This small molecule binds to this protein.
Small molecule (SMILES): C[C@@H](O)[C@@H](C)O

Sequence of chain 2.A:
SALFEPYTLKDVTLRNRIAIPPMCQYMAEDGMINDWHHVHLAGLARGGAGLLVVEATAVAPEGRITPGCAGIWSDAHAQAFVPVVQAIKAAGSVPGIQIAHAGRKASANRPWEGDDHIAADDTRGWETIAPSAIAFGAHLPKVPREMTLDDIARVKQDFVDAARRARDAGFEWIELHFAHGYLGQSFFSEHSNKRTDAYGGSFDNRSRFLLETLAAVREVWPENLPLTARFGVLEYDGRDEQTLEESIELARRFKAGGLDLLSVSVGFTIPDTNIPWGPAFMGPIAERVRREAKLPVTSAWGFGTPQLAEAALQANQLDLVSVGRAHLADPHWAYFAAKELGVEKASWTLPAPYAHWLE

Binding-site contacts:
Ligand atom O6 contacts residue GLU191 of chain 2.A at 2.4 Å (salt-bridge).
Ligand atom C3 contacts residue GLU191 of chain 2.A at 3.3 Å.
Ligand atom C4 contacts residue GLU247 of chain 2.A at 3.1 Å.
Ligand atom C4 contacts residue ARG240 of chain 2.A at 4.2 Å.
Ligand atom O5 contacts residue ARG207 of chain 2.A at 4.4 Å.
Ligand atom C1 contacts residue GLU247 of chain 2.A at 3.7 Å.
Ligand atom C2 contacts residue PHE189 of chain 2.A at 4.5 Å (hydrophobic).
Ligand atom O5 contacts residue SER190 of chain 2.A at 3.6 Å.
Ligand atom C3 contacts residue GLU247 of chain 2.A at 3.7 Å.
Ligand atom O5 contacts residue PHE189 of chain 2.A at 4.3 Å.
Ligand atom C4 contacts residue GLU191 of chain 2.A at 4.2 Å.
Ligand atom C2 contacts residue GLU191 of chain 2.A at 4.1 Å.
Ligand atom C4 contacts residue THR244 of chain 2.A at 3.8 Å.
Ligand atom O5 contacts residue GLU191 of chain 2.A at 2.9 Å (salt-bridge).
Ligand atom C2 contacts residue THR244 of chain 2.A at 4.2 Å.
Ligand atom C1 contacts residue ARG207 of chain 2.A at 3.8 Å.
Ligand atom C2 contacts residue GLU247 of chain 2.A at 4.1 Å.
Ligand atom C2 contacts residue ARG207 of chain 2.A at 4.0 Å.
Ligand atom C1 contacts residue PHE189 of chain 2.A at 3.4 Å (hydrophobic).
Ligand atom C1 contacts residue THR244 of chain 2.A at 3.9 Å.
Ligand atom C3 contacts residue ARG240 of chain 2.A at 4.1 Å.
Ligand atom C4 contacts residue GLN243 of chain 2.A at 3.8 Å.
Ligand atom C3 contacts residue THR244 of chain 2.A at 4.2 Å.
Ligand atom C3 contacts residue ARG207 of chain 2.A at 4.3 Å.
Ligand atom O6 contacts residue ARG240 of chain 2.A at 3.1 Å (salt-bridge).